Sequence of chain 1.A:
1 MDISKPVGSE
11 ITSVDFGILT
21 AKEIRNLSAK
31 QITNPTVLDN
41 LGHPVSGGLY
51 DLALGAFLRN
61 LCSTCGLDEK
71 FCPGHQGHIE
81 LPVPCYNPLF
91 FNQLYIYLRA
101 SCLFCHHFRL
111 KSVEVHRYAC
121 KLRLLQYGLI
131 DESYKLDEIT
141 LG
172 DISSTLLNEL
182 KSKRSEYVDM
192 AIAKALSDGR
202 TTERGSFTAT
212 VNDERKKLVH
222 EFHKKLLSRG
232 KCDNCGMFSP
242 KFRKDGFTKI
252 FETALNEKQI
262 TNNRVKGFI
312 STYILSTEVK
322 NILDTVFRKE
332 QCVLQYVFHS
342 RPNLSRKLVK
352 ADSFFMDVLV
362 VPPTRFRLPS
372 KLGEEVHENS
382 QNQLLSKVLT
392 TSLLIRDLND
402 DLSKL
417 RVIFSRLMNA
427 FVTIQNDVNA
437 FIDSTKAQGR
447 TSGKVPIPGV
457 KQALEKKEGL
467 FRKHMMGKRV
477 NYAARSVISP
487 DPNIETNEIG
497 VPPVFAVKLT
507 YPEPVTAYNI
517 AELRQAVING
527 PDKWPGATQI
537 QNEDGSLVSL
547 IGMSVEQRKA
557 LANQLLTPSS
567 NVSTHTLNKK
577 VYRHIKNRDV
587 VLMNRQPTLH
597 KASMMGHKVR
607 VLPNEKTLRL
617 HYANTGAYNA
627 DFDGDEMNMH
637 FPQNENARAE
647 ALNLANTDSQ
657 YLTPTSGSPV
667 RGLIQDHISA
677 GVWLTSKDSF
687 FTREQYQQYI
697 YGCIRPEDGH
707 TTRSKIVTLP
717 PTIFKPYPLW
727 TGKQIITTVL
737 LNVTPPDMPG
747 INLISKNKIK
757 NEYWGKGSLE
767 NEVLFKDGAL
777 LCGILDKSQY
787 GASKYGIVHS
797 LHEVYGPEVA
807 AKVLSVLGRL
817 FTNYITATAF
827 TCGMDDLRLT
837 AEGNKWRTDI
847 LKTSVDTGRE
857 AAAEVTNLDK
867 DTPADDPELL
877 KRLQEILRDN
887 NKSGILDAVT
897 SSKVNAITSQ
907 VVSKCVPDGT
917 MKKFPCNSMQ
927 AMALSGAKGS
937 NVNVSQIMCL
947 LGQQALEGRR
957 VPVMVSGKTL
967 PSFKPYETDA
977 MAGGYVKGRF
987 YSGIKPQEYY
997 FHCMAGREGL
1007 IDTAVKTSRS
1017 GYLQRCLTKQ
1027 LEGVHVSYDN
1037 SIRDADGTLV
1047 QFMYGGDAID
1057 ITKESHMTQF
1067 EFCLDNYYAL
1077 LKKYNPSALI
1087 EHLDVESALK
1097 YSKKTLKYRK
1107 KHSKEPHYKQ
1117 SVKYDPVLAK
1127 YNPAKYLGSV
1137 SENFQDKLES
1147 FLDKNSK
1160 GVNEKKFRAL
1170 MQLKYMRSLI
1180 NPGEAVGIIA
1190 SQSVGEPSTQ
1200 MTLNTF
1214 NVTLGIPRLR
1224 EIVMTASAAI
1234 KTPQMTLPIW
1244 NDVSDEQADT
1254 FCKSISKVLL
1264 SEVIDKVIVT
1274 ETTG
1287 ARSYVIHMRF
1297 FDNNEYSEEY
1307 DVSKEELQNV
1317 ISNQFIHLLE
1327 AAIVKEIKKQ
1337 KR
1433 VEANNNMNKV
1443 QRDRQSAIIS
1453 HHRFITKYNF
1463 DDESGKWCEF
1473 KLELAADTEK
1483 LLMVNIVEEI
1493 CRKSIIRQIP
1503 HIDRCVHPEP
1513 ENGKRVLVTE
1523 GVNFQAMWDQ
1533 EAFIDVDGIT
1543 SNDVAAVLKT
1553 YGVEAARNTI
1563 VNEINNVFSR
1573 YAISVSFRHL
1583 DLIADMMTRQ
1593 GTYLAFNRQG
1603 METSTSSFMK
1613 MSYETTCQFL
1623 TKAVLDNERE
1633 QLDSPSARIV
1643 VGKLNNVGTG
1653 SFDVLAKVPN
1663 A

Binding-site contacts:
Ligand atom O3' contacts residue SER482 of chain 1.B at 3.4 Å.
Ligand atom O2' contacts residue THR485 of chain 1.B at 3.7 Å.
Ligand atom OP1 contacts residue SER482 of chain 1.B at 4.2 Å.
Ligand atom O2' contacts residue ASP631 of chain 1.A at 2.6 Å (salt-bridge).
Ligand atom C3' contacts residue ASP629 of chain 1.A at 3.7 Å.
Ligand atom C4' contacts residue GLY483 of chain 1.B at 3.9 Å.
Ligand atom OP2 contacts residue PRO538 of chain 1.B at 4.1 Å.
Ligand atom OP1 contacts residue LYS916 of chain 1.B at 4.0 Å.
Ligand atom C5' contacts residue VAL486 of chain 1.B at 4.3 Å (hydrophobic).
Ligand atom C5' contacts residue ASP629 of chain 1.A at 3.5 Å.
Ligand atom O2' contacts residue VAL486 of chain 1.B at 3.8 Å.
Ligand atom O3' contacts residue TYR717 of chain 1.B at 4.2 Å.
Ligand atom C3' contacts residue ASP631 of chain 1.A at 3.9 Å.
Ligand atom OP2 contacts residue ASP535 of chain 1.B at 3.1 Å (salt-bridge).
Ligand atom O3' contacts residue ASP629 of chain 1.A at 2.7 Å (salt-bridge).
Ligand atom OP1 contacts residue ARG204 of chain 1.B at 4.2 Å.
Ligand atom C2' contacts residue ASP631 of chain 1.A at 3.4 Å.
Ligand atom C4' contacts residue ASP631 of chain 1.A at 3.2 Å.
Ligand atom OP1 contacts residue ASP535 of chain 1.B at 3.2 Å (salt-bridge).
Ligand atom O3' contacts residue GLN720 of chain 1.B at 3.8 Å.
Ligand atom P contacts residue GLN720 of chain 1.B at 3.8 Å.
Ligand atom OP1 contacts residue SER507 of chain 1.B at 3.2 Å (h-bond).
Ligand atom C1' contacts residue ASP631 of chain 1.A at 3.1 Å.
Ligand atom O2 contacts residue THR467 of chain 1.B at 4.2 Å.
Ligand atom O2' contacts residue GLY483 of chain 1.B at 4.1 Å.
Ligand atom OP2 contacts residue ASP535 of chain 1.B at 4.0 Å.
Ligand atom O3' contacts residue LYS916 of chain 1.B at 4.2 Å.
Ligand atom C5' contacts residue GLY483 of chain 1.B at 3.5 Å.
Ligand atom O2' contacts residue ARG591 of chain 1.A at 4.0 Å.
Ligand atom C4' contacts residue HIS1038 of chain 1.B at 3.9 Å.
Ligand atom C3' contacts residue SER482 of chain 1.B at 4.3 Å.
Ligand atom P contacts residue ASP535 of chain 1.B at 4.0 Å.
Ligand atom P contacts residue ASP535 of chain 1.B at 4.0 Å.
Ligand atom C5' contacts residue HIS1038 of chain 1.B at 3.9 Å.
Ligand atom OP1 contacts residue GLN720 of chain 1.B at 2.9 Å (h-bond).
Ligand atom O2' contacts residue SER482 of chain 1.B at 4.0 Å.
Ligand atom O2' contacts residue ASP629 of chain 1.A at 4.1 Å.
Ligand atom C4' contacts residue SER482 of chain 1.B at 3.8 Å.
Ligand atom O4' contacts residue ASP631 of chain 1.A at 3.0 Å (salt-bridge).
Ligand atom C4' contacts residue ASP629 of chain 1.A at 3.6 Å.

A protein and the small-molecule ligand that binds it are described below.
Small molecule (SMILES): Nc1ccn([C@@H]2O[C@H](CO[P](=O)(O)O[C@H]3[C@@H](O)[C@H](n4ccc(=O)[nH]c4=O)O[C@@H]3CO[P](=O)(O)O[C@H]3[C@@H](O)[C@H](n4ccc(=O)[nH]c4=O)O[C@@H]3CO[P](=O)(O)O[C@H]3[C@@H](O)[C@H](n4ccc(N)nc4=O)O[C@@H]3CO[P](=O)(O)O[C@H]3[C@@H](O)[C@H](n4cnc5c(N)ncnc54)O[C@@H]3CO[P](=O)(O)O[C@H]3[C@@H](O)[C@H](n4ccc(=O)[nH]c4=O)O[C@@H]3CO[P](=O)(O)O[C@H]3[C@@H](O)[C@H](n4cnc5c(=O)nc(N)[nH]c54)O[C@@H]3COP(=O)=O)[C@@H](O)[C@H]2O)c(=O)n1

Sequence of chain 1.B:
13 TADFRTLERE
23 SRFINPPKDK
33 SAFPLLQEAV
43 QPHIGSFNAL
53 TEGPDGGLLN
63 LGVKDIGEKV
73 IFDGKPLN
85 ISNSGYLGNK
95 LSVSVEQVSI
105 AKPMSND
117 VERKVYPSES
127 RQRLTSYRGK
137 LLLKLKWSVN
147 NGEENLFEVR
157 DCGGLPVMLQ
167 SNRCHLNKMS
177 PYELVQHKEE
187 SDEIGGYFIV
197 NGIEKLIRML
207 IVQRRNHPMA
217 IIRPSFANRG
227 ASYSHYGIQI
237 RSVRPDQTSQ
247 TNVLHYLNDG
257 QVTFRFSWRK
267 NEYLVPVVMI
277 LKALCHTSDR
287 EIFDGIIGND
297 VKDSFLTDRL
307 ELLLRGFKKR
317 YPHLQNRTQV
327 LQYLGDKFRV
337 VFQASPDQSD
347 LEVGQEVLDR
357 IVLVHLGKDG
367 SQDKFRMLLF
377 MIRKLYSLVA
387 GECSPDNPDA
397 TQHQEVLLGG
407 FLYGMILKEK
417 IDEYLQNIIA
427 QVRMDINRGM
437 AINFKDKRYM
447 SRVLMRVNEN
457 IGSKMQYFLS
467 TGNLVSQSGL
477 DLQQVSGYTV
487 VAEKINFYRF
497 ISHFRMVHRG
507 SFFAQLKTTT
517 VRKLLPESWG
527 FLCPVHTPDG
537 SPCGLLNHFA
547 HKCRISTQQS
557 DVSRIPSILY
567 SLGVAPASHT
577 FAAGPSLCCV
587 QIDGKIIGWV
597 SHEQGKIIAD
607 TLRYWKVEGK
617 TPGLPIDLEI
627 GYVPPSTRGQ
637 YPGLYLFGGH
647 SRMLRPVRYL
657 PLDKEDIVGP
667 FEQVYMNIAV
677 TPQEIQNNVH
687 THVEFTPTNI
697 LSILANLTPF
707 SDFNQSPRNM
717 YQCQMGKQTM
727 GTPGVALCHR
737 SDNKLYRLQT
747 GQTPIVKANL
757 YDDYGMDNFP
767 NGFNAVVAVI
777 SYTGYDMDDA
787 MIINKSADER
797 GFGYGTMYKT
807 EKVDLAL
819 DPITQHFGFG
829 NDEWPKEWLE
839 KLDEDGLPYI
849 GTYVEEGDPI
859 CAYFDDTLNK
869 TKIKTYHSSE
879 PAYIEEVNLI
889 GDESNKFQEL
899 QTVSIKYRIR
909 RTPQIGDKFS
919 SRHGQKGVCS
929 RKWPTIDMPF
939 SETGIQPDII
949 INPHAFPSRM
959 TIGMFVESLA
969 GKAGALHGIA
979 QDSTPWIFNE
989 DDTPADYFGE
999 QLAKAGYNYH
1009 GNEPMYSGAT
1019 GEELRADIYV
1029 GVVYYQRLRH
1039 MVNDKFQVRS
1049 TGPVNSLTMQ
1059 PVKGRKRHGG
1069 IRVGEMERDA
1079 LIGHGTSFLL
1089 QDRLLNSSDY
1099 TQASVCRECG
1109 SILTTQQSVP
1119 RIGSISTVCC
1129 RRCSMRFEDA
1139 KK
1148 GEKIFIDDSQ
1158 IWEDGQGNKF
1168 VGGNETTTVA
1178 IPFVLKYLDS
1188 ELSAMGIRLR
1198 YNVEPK